Binding-site contacts:
Ligand atom C2 contacts residue ASN75 of chain 3.D at 2.3 Å.
Ligand atom N2 contacts residue PRO53 of chain 3.D at 3.3 Å (h-bond).
Ligand atom C8 contacts residue PRO53 of chain 3.D at 4.0 Å (hydrophobic).
Ligand atom C5 contacts residue PHE57 of chain 3.D at 4.0 Å (hydrophobic).
Ligand atom C4 contacts residue PHE57 of chain 3.D at 3.8 Å (hydrophobic).
Ligand atom O5 contacts residue HIS78 of chain 3.D at 2.8 Å (h-bond).
Ligand atom C3 contacts residue PRO53 of chain 3.D at 3.7 Å (hydrophobic).
Ligand atom O3 contacts residue PHE57 of chain 3.D at 3.9 Å.
Ligand atom C7 contacts residue ASN75 of chain 3.D at 3.5 Å.
Ligand atom C1 contacts residue PHE57 of chain 3.D at 4.0 Å (hydrophobic).
Ligand atom C6 contacts residue HIS78 of chain 3.D at 3.5 Å.
Ligand atom C8 contacts residue LYS159 of chain 3.D at 3.9 Å.
Ligand atom C1 contacts residue ASN75 of chain 3.D at 1.4 Å.
Ligand atom C7 contacts residue PRO53 of chain 3.D at 4.2 Å (hydrophobic).
Ligand atom C2 contacts residue PRO53 of chain 3.D at 3.9 Å (hydrophobic).
Ligand atom C3 contacts residue PHE57 of chain 3.D at 4.3 Å (hydrophobic).
Ligand atom N2 contacts residue ASN75 of chain 3.D at 3.0 Å (h-bond).
Ligand atom O6 contacts residue PHE58 of chain 3.D at 3.8 Å.
Ligand atom C2 contacts residue PHE57 of chain 3.D at 4.4 Å (hydrophobic).
Ligand atom C4 contacts residue ASN75 of chain 3.D at 4.1 Å.
Ligand atom C1 contacts residue HIS78 of chain 3.D at 3.5 Å.
Ligand atom C5 contacts residue HIS78 of chain 3.D at 3.6 Å.
Ligand atom O3 contacts residue PRO53 of chain 3.D at 4.5 Å.
Ligand atom C6 contacts residue PHE57 of chain 3.D at 4.0 Å (hydrophobic).
Ligand atom O6 contacts residue PHE54 of chain 3.D at 3.9 Å.
Ligand atom C1 contacts residue SER77 of chain 3.D at 4.0 Å.
Ligand atom N2 contacts residue SER77 of chain 3.D at 4.5 Å.
Ligand atom C8 contacts residue PHE54 of chain 3.D at 3.8 Å (hydrophobic).
Ligand atom C5 contacts residue ASN75 of chain 3.D at 3.6 Å.
Ligand atom C8 contacts residue ASP160 of chain 3.D at 3.9 Å.
Ligand atom O7 contacts residue ASN75 of chain 3.D at 3.6 Å (h-bond).
Ligand atom O5 contacts residue ASN75 of chain 3.D at 2.4 Å (h-bond).
Ligand atom O3 contacts residue ASN75 of chain 3.D at 4.5 Å.
Ligand atom C1 contacts residue PRO53 of chain 3.D at 4.1 Å (hydrophobic).
Ligand atom C3 contacts residue ASN75 of chain 3.D at 3.7 Å.
Ligand atom O6 contacts residue HIS78 of chain 3.D at 2.9 Å (h-bond).
Ligand atom O5 contacts residue PHE57 of chain 3.D at 3.7 Å.

This protein binds this small molecule.
Small molecule (SMILES): CC(=O)N[C@H]1[C@H](O[C@H]2[C@H](O)[C@@H](NC(C)=O)CO[C@@H]2CO)O[C@H](CO)[C@@H](O[C@@H]2O[C@H](CO)[C@@H](O)[C@H](O)[C@@H]2O)[C@@H]1O

Sequence of chain 3.D:
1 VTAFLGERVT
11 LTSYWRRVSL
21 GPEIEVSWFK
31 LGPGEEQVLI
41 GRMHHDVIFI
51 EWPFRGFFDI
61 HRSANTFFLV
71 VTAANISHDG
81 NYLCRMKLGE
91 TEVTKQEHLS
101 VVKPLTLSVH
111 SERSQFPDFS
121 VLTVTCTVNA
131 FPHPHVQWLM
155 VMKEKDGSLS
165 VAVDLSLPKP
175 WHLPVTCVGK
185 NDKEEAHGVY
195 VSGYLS